A small-molecule ligand and the protein it binds are described below.
Small molecule (SMILES): CC[C@H]1COC(c2ccc(OCCCCCCCc3cc(C)no3)cc2)=N1

Sequence of chain 50.C:
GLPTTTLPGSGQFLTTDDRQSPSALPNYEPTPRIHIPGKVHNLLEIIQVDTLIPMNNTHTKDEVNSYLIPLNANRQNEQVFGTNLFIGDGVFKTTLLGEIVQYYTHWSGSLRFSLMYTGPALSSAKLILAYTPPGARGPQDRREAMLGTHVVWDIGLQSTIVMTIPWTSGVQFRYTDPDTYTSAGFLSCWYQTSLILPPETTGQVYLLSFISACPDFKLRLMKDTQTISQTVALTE

Sequence of chain 50.A:
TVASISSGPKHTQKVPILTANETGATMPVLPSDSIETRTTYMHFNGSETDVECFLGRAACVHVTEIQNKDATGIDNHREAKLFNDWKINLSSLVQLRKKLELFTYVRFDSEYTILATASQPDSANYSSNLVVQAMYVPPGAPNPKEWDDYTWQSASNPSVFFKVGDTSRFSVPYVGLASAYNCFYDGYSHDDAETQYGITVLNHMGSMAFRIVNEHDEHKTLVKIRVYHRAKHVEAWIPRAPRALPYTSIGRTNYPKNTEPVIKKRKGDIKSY

Binding-site contacts:
Ligand atom C3 contacts residue PRO174 of chain 50.A at 3.8 Å (hydrophobic).
Ligand atom N2 contacts residue PHE186 of chain 50.A at 3.9 Å.
Ligand atom C4A contacts residue ASN219 of chain 50.A at 3.9 Å.
Ligand atom O1 contacts residue TYR152 of chain 50.A at 4.0 Å.
Ligand atom C31 contacts residue PRO174 of chain 50.A at 3.4 Å (hydrophobic).
Ligand atom C1B contacts residue MET221 of chain 50.A at 3.7 Å (hydrophobic).
Ligand atom O1 contacts residue VAL188 of chain 50.A at 3.8 Å.
Ligand atom C4A contacts residue ASN198 of chain 50.A at 4.0 Å.
Ligand atom C2B contacts residue MET221 of chain 50.A at 3.6 Å (hydrophobic).
Ligand atom C7C contacts residue TYR128 of chain 50.A at 3.7 Å (hydrophobic).
Ligand atom O1 contacts residue PHE186 of chain 50.A at 3.7 Å.
Ligand atom C31 contacts residue VAL176 of chain 50.A at 3.3 Å (hydrophobic).
Ligand atom CM2 contacts residue LEU116 of chain 50.A at 3.6 Å (hydrophobic).
Ligand atom C5A contacts residue CYS199 of chain 50.A at 3.9 Å (hydrophobic).
Ligand atom C31 contacts residue SER175 of chain 50.A at 3.6 Å.
Ligand atom C4 contacts residue PHE186 of chain 50.A at 3.5 Å (hydrophobic).
Ligand atom C6C contacts residue VAL191 of chain 50.A at 3.5 Å (hydrophobic).
Ligand atom C2C contacts residue VAL188 of chain 50.A at 3.4 Å (hydrophobic).
Ligand atom O1B contacts residue MET221 of chain 50.A at 3.7 Å.
Ligand atom C5 contacts residue PHE186 of chain 50.A at 3.7 Å (hydrophobic).
Ligand atom N2 contacts residue PRO174 of chain 50.A at 3.9 Å.
Ligand atom C3C contacts residue VAL188 of chain 50.A at 3.2 Å (hydrophobic).
Ligand atom C1C contacts residue MET224 of chain 50.A at 3.4 Å (hydrophobic).
Ligand atom C5B contacts residue TYR197 of chain 50.A at 3.7 Å (hydrophobic).
Ligand atom O1 contacts residue ALA24 of chain 50.C at 3.6 Å.
Ligand atom C5 contacts residue TYR152 of chain 50.A at 3.8 Å (hydrophobic).
Ligand atom C4 contacts residue MET224 of chain 50.A at 4.0 Å (hydrophobic).
Ligand atom C4A contacts residue ILE215 of chain 50.A at 3.9 Å (hydrophobic).
Ligand atom C5C contacts residue TYR128 of chain 50.A at 3.6 Å (hydrophobic).
Ligand atom C5 contacts residue MET224 of chain 50.A at 4.0 Å (hydrophobic).
Ligand atom C5B contacts residue LEU106 of chain 50.A at 4.0 Å (hydrophobic).
Ligand atom C6B contacts residue TYR197 of chain 50.A at 3.5 Å (hydrophobic).
Ligand atom N3A contacts residue ASN219 of chain 50.A at 3.8 Å.
Ligand atom C4C contacts residue VAL188 of chain 50.A at 3.9 Å (hydrophobic).
Ligand atom C5C contacts residue ILE104 of chain 50.A at 4.0 Å (hydrophobic).
Ligand atom C31 contacts residue ALA150 of chain 50.A at 3.8 Å (hydrophobic).
Ligand atom N2 contacts residue ALA24 of chain 50.C at 3.3 Å.
Ligand atom C3 contacts residue PHE186 of chain 50.A at 3.8 Å (hydrophobic).
Ligand atom C4 contacts residue TYR152 of chain 50.A at 3.9 Å (hydrophobic).
Ligand atom C2C contacts residue TYR152 of chain 50.A at 4.0 Å (hydrophobic).